Binding-site contacts:
Ligand atom C2 contacts residue ASN34 of chain 4.B at 4.5 Å.
Ligand atom O contacts residue ARG167 of chain 4.B at 3.7 Å.
Ligand atom N1 contacts residue TRP130 of chain 4.B at 2.9 Å (h-bond).
Ligand atom N contacts residue TRP130 of chain 4.B at 3.9 Å.
Ligand atom C contacts residue HIS126 of chain 4.B at 4.0 Å.
Ligand atom O1 contacts residue TRP130 of chain 4.B at 4.1 Å.
Ligand atom N contacts residue MET218 of chain 4.B at 3.4 Å.
Ligand atom N1 contacts residue ASN34 of chain 4.B at 4.3 Å.
Ligand atom C2 contacts residue MET218 of chain 4.B at 4.1 Å (hydrophobic).
Ligand atom O1 contacts residue LEU54 of chain 4.B at 4.0 Å.
Ligand atom N1 contacts residue HIS126 of chain 4.B at 3.2 Å (h-bond).
Ligand atom O1 contacts residue GLU36 of chain 4.B at 2.6 Å (salt-bridge).
Ligand atom N1 contacts residue GLU36 of chain 4.B at 3.1 Å (salt-bridge).
Ligand atom N contacts residue GLU36 of chain 4.B at 4.5 Å.
Ligand atom O contacts residue GLY166 of chain 4.B at 3.1 Å.
Ligand atom C1 contacts residue MET218 of chain 4.B at 4.4 Å (hydrophobic).
Ligand atom C1 contacts residue TRP130 of chain 4.B at 4.2 Å (hydrophobic).
Ligand atom C2 contacts residue HIS126 of chain 4.B at 4.2 Å.
Ligand atom C2 contacts residue LEU54 of chain 4.B at 4.2 Å (hydrophobic).
Ligand atom C contacts residue TRP130 of chain 4.B at 3.3 Å (hydrophobic).
Ligand atom N contacts residue PHE53 of chain 4.B at 3.9 Å.
Ligand atom C2 contacts residue TRP130 of chain 4.B at 3.6 Å (hydrophobic).
Ligand atom C contacts residue THR165 of chain 4.B at 4.3 Å.
Ligand atom C contacts residue GLU36 of chain 4.B at 4.3 Å.
Ligand atom C2 contacts residue HIS259 of chain 4.B at 3.5 Å.
Ligand atom N contacts residue HIS259 of chain 4.B at 4.0 Å.
Ligand atom N1 contacts residue TYR164 of chain 4.B at 4.0 Å.
Ligand atom O1 contacts residue HIS259 of chain 4.B at 2.4 Å (h-bond).
Ligand atom O contacts residue HIS126 of chain 4.B at 3.7 Å.
Ligand atom O1 contacts residue MET218 of chain 4.B at 4.2 Å.
Ligand atom O contacts residue THR165 of chain 4.B at 3.2 Å (h-bond).
Ligand atom N contacts residue LEU54 of chain 4.B at 3.7 Å.
Ligand atom C1 contacts residue PHE53 of chain 4.B at 3.7 Å (hydrophobic).
Ligand atom O contacts residue TRP130 of chain 4.B at 3.5 Å (h-bond).
Ligand atom O contacts residue TYR164 of chain 4.B at 4.1 Å.
Ligand atom C2 contacts residue GLU36 of chain 4.B at 3.2 Å.
Ligand atom O1 contacts residue ASN34 of chain 4.B at 3.8 Å.
Ligand atom C contacts residue TYR164 of chain 4.B at 4.2 Å (hydrophobic).
Ligand atom C contacts residue GLY166 of chain 4.B at 4.1 Å.
Ligand atom O1 contacts residue HIS126 of chain 4.B at 4.3 Å.

The small molecule below binds the protein below.
Small molecule (SMILES): O=C1CNC(=O)N1

Sequence of chain 4.B:
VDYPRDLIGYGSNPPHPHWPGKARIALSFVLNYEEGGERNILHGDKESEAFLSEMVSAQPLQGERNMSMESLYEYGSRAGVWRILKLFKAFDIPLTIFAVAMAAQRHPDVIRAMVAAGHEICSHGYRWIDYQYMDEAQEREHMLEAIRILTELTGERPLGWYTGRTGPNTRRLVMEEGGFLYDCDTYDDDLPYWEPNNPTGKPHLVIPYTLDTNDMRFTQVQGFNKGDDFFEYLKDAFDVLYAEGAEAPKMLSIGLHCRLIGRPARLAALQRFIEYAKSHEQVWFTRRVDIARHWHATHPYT